Binding-site contacts:
Ligand atom C4 contacts residue PRO203 of chain 6.A at 4.2 Å (hydrophobic).
Ligand atom N6 contacts residue VAL202 of chain 6.A at 4.0 Å.
Ligand atom N9 contacts residue HIS418 of chain 6.A at 4.3 Å.
Ligand atom C1' contacts residue HIS418 of chain 6.A at 4.1 Å.
Ligand atom N7 contacts residue PRO419 of chain 6.A at 4.3 Å.
Ligand atom N6 contacts residue PHE426 of chain 6.A at 3.8 Å.
Ligand atom C2 contacts residue PRO419 of chain 6.A at 4.0 Å (hydrophobic).
Ligand atom N6 contacts residue GLY425 of chain 6.A at 4.1 Å.
Ligand atom O1P contacts residue HIS416 of chain 6.A at 4.2 Å.
Ligand atom N3 contacts residue PRO419 of chain 6.A at 4.3 Å.
Ligand atom C8 contacts residue PRO203 of chain 6.A at 4.4 Å (hydrophobic).
Ligand atom N9 contacts residue PRO203 of chain 6.A at 4.2 Å.
Ligand atom N6 contacts residue SER420 of chain 6.A at 4.0 Å.
Ligand atom C5 contacts residue PRO419 of chain 6.A at 3.7 Å (hydrophobic).
Ligand atom C6 contacts residue VAL202 of chain 6.A at 3.9 Å (hydrophobic).
Ligand atom N7 contacts residue HIS418 of chain 6.A at 4.4 Å.
Ligand atom N1 contacts residue GLY427 of chain 6.A at 2.7 Å (h-bond).
Ligand atom C6 contacts residue PRO419 of chain 6.A at 3.2 Å (hydrophobic).
Ligand atom C5 contacts residue PRO203 of chain 6.A at 4.3 Å (hydrophobic).
Ligand atom C2 contacts residue GLY427 of chain 6.A at 3.4 Å.
Ligand atom C4 contacts residue PRO419 of chain 6.A at 4.2 Å (hydrophobic).
Ligand atom C6 contacts residue GLY427 of chain 6.A at 3.7 Å.
Ligand atom C8 contacts residue HIS418 of chain 6.A at 3.7 Å.
Ligand atom O4' contacts residue HIS418 of chain 6.A at 4.1 Å.
Ligand atom O2P contacts residue HIS416 of chain 6.A at 2.8 Å (h-bond).
Ligand atom O5' contacts residue PRO419 of chain 6.A at 3.9 Å.
Ligand atom N1 contacts residue VAL202 of chain 6.A at 3.7 Å.
Ligand atom N6 contacts residue GLY427 of chain 6.A at 2.8 Å (h-bond).
Ligand atom O2P contacts residue PRO419 of chain 6.A at 4.2 Å.
Ligand atom N7 contacts residue SER420 of chain 6.A at 3.9 Å.
Ligand atom O4' contacts residue PRO419 of chain 6.A at 4.3 Å.
Ligand atom N1 contacts residue PRO419 of chain 6.A at 3.5 Å (h-bond).
Ligand atom C5 contacts residue SER420 of chain 6.A at 4.3 Å.
Ligand atom N3 contacts residue PRO203 of chain 6.A at 4.4 Å.
Ligand atom C6 contacts residue PRO203 of chain 6.A at 4.4 Å (hydrophobic).
Ligand atom N6 contacts residue PRO419 of chain 6.A at 3.4 Å (h-bond).
Ligand atom C2 contacts residue VAL202 of chain 6.A at 4.3 Å (hydrophobic).
Ligand atom C6 contacts residue SER420 of chain 6.A at 4.3 Å.
Ligand atom P contacts residue HIS416 of chain 6.A at 4.0 Å.
Ligand atom C2' contacts residue PRO203 of chain 6.A at 4.0 Å (hydrophobic).

Sequence of chain 6.A:
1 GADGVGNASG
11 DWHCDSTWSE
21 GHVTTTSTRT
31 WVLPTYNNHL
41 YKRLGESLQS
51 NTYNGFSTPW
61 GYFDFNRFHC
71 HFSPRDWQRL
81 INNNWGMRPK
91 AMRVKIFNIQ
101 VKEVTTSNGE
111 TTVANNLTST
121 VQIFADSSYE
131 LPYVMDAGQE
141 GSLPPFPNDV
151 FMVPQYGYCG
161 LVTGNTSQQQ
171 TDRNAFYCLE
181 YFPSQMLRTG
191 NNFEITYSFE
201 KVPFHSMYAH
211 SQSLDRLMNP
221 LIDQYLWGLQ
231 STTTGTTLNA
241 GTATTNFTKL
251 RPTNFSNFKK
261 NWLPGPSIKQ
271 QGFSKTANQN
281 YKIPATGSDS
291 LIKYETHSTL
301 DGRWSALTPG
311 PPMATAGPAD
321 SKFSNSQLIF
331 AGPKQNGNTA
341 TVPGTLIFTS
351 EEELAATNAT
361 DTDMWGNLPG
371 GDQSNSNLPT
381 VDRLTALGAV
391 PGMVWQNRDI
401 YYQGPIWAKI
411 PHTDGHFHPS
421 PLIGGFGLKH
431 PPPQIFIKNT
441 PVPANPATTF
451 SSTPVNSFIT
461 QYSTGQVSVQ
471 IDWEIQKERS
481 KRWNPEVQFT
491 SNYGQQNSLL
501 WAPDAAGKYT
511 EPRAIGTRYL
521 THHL

This small molecule binds to this protein.
Small molecule (SMILES): Nc1ncnc2c1ncn2[C@H]1C[C@H](O)[C@@H](COP(=O)(O)O)O1